Sequence of chain 1.A:
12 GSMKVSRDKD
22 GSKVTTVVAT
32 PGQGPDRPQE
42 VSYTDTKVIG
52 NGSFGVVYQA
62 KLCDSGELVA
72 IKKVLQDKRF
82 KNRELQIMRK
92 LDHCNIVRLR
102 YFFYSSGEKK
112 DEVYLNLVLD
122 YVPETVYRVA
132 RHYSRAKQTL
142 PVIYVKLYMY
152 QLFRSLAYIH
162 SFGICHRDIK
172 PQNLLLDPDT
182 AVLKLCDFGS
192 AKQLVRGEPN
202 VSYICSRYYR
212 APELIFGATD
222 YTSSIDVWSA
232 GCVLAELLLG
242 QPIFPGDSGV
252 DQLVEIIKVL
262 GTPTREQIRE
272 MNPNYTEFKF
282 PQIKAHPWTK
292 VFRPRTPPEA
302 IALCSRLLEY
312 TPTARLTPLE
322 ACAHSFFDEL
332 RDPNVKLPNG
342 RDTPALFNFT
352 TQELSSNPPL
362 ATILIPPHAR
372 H

Binding-site contacts:
Ligand atom O contacts residue PHE81 of chain 1.A at 3.8 Å.
Ligand atom CG contacts residue LYS82 of chain 1.A at 3.9 Å.
Ligand atom O contacts residue TYR204 of chain 1.A at 3.8 Å.
Ligand atom O contacts residue ILE205 of chain 1.A at 3.7 Å.
Ligand atom CB contacts residue LYS79 of chain 1.A at 3.9 Å.
Ligand atom O2P contacts residue ARG168 of chain 1.A at 2.6 Å (salt-bridge).
Ligand atom O3P contacts residue LYS193 of chain 1.A at 2.6 Å (salt-bridge).
Ligand atom CG contacts residue TYR204 of chain 1.A at 3.9 Å (hydrophobic).
Ligand atom O1P contacts residue LYS193 of chain 1.A at 3.2 Å (salt-bridge).
Ligand atom CG contacts residue PHE81 of chain 1.A at 3.9 Å (hydrophobic).
Ligand atom CA contacts residue ARG80 of chain 1.A at 3.6 Å.
Ligand atom O contacts residue PHE81 of chain 1.A at 3.2 Å.
Ligand atom CB contacts residue TYR204 of chain 1.A at 3.2 Å (hydrophobic).
Ligand atom CB contacts residue LYS82 of chain 1.A at 3.6 Å.
Ligand atom O contacts residue LYS82 of chain 1.A at 3.4 Å.
Ligand atom O2P contacts residue VAL202 of chain 1.A at 4.0 Å.
Ligand atom CB contacts residue PHE81 of chain 1.A at 3.9 Å (hydrophobic).
Ligand atom O1P contacts residue VAL202 of chain 1.A at 2.8 Å (h-bond).
Ligand atom P contacts residue ARG168 of chain 1.A at 3.8 Å.
Ligand atom O3P contacts residue ARG84 of chain 1.A at 2.8 Å (salt-bridge).
Ligand atom CB contacts residue ARG80 of chain 1.A at 3.5 Å.
Ligand atom CA contacts residue ARG80 of chain 1.A at 3.8 Å.
Ligand atom P contacts residue ARG84 of chain 1.A at 3.9 Å.
Ligand atom N contacts residue ARG80 of chain 1.A at 2.9 Å (salt-bridge).
Ligand atom CA contacts residue PHE81 of chain 1.A at 3.7 Å (hydrophobic).
Ligand atom O1P contacts residue ARG168 of chain 1.A at 2.9 Å (salt-bridge).
Ligand atom C contacts residue ARG80 of chain 1.A at 3.7 Å.
Ligand atom OG1 contacts residue VAL202 of chain 1.A at 3.4 Å.
Ligand atom N contacts residue PHE81 of chain 1.A at 3.8 Å.
Ligand atom O contacts residue LYS82 of chain 1.A at 3.0 Å (salt-bridge).
Ligand atom CD contacts residue CYS206 of chain 1.A at 3.8 Å (hydrophobic).
Ligand atom CG contacts residue GLY190 of chain 1.A at 3.3 Å.
Ligand atom O2P contacts residue ARG84 of chain 1.A at 2.9 Å (salt-bridge).
Ligand atom CA contacts residue LYS82 of chain 1.A at 4.0 Å.
Ligand atom O1P contacts residue ASN201 of chain 1.A at 3.3 Å.
Ligand atom P contacts residue VAL202 of chain 1.A at 3.9 Å.
Ligand atom CG contacts residue CYS206 of chain 1.A at 3.3 Å (hydrophobic).
Ligand atom N contacts residue VAL202 of chain 1.A at 4.0 Å.
Ligand atom P contacts residue LYS193 of chain 1.A at 3.4 Å.
Ligand atom O2P contacts residue LYS193 of chain 1.A at 3.8 Å.

The small molecule below binds the protein below.
Small molecule (SMILES): C[C@@H](C=O)NC(=O)[C@@H]1CCCN1C(=O)[C@@H](NC(=O)[C@@H]1CCCN1C(=O)[C@@H]1CCCN1C(=O)[C@@H]1CCCN1)[C@@H](C)OP(=O)(O)O